Sequence of chain 1.A:
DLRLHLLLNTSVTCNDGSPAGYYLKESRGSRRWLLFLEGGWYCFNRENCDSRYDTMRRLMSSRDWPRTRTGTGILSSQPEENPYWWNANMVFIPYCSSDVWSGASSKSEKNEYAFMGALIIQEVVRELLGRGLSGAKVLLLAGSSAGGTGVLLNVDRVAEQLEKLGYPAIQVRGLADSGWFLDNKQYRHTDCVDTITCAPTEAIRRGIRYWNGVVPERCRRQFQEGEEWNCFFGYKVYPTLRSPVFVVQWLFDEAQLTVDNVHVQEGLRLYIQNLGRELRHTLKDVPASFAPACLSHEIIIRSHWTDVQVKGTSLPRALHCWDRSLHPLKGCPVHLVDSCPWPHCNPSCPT

Binding-site contacts:
Ligand atom C3 contacts residue ASN19 of chain 1.A at 3.8 Å.
Ligand atom N2 contacts residue ASN19 of chain 1.A at 2.9 Å (h-bond).
Ligand atom C5 contacts residue SER21 of chain 1.A at 4.0 Å.
Ligand atom C5 contacts residue ASN19 of chain 1.A at 3.6 Å.
Ligand atom O7 contacts residue ASN19 of chain 1.A at 3.9 Å.
Ligand atom C6 contacts residue VAL22 of chain 1.A at 4.4 Å (hydrophobic).
Ligand atom C2 contacts residue ASN19 of chain 1.A at 2.5 Å.
Ligand atom O5 contacts residue GLU133 of chain 1.A at 4.2 Å.
Ligand atom C7 contacts residue ASN19 of chain 1.A at 3.6 Å.
Ligand atom O5 contacts residue ASN19 of chain 1.A at 2.3 Å (h-bond).
Ligand atom C1 contacts residue SER21 of chain 1.A at 3.4 Å.
Ligand atom C1 contacts residue ASN19 of chain 1.A at 1.4 Å.
Ligand atom C4 contacts residue ASN19 of chain 1.A at 4.2 Å.
Ligand atom O5 contacts residue SER21 of chain 1.A at 3.7 Å.
Ligand atom O5 contacts residue VAL22 of chain 1.A at 3.8 Å.
Ligand atom O6 contacts residue LEU129 of chain 1.A at 4.4 Å.

A small-molecule ligand and the protein it binds are described below.
Small molecule (SMILES): CC(=O)N[C@@H]1[C@@H](O)[C@H](O)[C@@H](CO)O[C@H]1O